Sequence of chain 57.F:
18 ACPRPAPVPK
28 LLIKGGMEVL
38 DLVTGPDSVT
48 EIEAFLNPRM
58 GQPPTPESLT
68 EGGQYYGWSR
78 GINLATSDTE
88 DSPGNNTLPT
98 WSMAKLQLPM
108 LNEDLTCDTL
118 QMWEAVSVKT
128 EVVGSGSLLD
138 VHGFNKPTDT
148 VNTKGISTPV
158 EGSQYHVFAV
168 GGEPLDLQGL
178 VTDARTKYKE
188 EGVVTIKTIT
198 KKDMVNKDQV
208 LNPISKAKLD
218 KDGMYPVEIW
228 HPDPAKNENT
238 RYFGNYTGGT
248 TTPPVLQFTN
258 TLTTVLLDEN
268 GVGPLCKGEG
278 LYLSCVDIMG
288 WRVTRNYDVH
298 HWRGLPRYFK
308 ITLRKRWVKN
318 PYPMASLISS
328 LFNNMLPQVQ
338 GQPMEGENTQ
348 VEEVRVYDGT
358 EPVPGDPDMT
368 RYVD

Sequence of chain 58.F:
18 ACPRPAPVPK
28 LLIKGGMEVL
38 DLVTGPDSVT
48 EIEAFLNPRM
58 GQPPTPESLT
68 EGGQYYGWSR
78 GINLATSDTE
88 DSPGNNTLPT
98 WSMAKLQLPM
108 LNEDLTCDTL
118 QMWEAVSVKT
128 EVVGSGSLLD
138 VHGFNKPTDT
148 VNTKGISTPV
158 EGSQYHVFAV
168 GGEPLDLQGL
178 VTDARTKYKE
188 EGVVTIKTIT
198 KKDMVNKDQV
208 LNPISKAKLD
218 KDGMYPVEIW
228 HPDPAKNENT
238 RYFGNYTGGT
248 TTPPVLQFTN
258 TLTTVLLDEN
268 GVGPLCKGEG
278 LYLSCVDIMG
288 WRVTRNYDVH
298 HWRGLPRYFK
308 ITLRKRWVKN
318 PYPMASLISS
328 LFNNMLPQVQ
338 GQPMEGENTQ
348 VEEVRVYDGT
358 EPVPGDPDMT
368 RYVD

Binding-site contacts:
Ligand atom O1A contacts residue TYR72 of chain 58.F at 3.2 Å.
Ligand atom O1B contacts residue ARG77 of chain 58.F at 2.9 Å (salt-bridge).
Ligand atom O8 contacts residue ARG77 of chain 58.F at 3.9 Å.
Ligand atom O8 contacts residue TYR72 of chain 58.F at 4.2 Å.
Ligand atom C4 contacts residue GLY78 of chain 58.F at 3.4 Å.
Ligand atom C4 contacts residue TYR72 of chain 58.F at 3.5 Å (hydrophobic).
Ligand atom O10 contacts residue THR291 of chain 58.F at 3.7 Å.
Ligand atom N5 contacts residue TYR72 of chain 58.F at 3.1 Å (h-bond).
Ligand atom O6 contacts residue ASN93 of chain 58.F at 2.9 Å (h-bond).
Ligand atom C5 contacts residue ASN93 of chain 58.F at 4.2 Å.
Ligand atom C3 contacts residue HIS298 of chain 58.F at 4.1 Å.
Ligand atom C5 contacts residue TYR72 of chain 58.F at 3.6 Å (hydrophobic).
Ligand atom C4 contacts residue VAL296 of chain 58.F at 4.3 Å (hydrophobic).
Ligand atom C3 contacts residue GLY78 of chain 58.F at 4.0 Å.
Ligand atom C11 contacts residue ASP85 of chain 57.F at 3.7 Å.
Ligand atom C6 contacts residue ASN93 of chain 58.F at 3.1 Å.
Ligand atom C7 contacts residue TYR72 of chain 58.F at 4.2 Å (hydrophobic).
Ligand atom C1 contacts residue ARG77 of chain 58.F at 3.5 Å.
Ligand atom O4 contacts residue ASN80 of chain 58.F at 4.2 Å.
Ligand atom O1B contacts residue TYR72 of chain 58.F at 4.1 Å.
Ligand atom O1A contacts residue GLY78 of chain 58.F at 3.7 Å.
Ligand atom C10 contacts residue TYR72 of chain 58.F at 4.1 Å (hydrophobic).
Ligand atom O4 contacts residue GLY78 of chain 58.F at 3.1 Å.
Ligand atom O3 contacts residue GLY78 of chain 58.F at 3.7 Å.
Ligand atom C6 contacts residue THR94 of chain 58.F at 4.2 Å.
Ligand atom O4 contacts residue VAL296 of chain 58.F at 3.8 Å.
Ligand atom O10 contacts residue ASN293 of chain 58.F at 3.5 Å (h-bond).
Ligand atom C1 contacts residue TYR72 of chain 58.F at 3.8 Å (hydrophobic).
Ligand atom O4 contacts residue THR291 of chain 58.F at 3.3 Å.
Ligand atom O1A contacts residue ARG77 of chain 58.F at 3.0 Å (salt-bridge).
Ligand atom O4 contacts residue ILE79 of chain 58.F at 3.5 Å (h-bond).
Ligand atom O3 contacts residue ASN80 of chain 58.F at 4.0 Å.
Ligand atom C3 contacts residue VAL296 of chain 58.F at 3.5 Å (hydrophobic).
Ligand atom C3 contacts residue ARG77 of chain 58.F at 3.9 Å.
Ligand atom C2 contacts residue GLY78 of chain 58.F at 4.2 Å.
Ligand atom C6 contacts residue TYR72 of chain 58.F at 3.6 Å (hydrophobic).
Ligand atom C3 contacts residue GLY78 of chain 58.F at 4.2 Å.
Ligand atom O4 contacts residue HIS298 of chain 58.F at 3.1 Å (h-bond).
Ligand atom C4 contacts residue HIS298 of chain 58.F at 4.1 Å.
Ligand atom O4 contacts residue TYR72 of chain 58.F at 4.3 Å.

The small molecule below binds the protein below.
Small molecule (SMILES): CC(=O)N[C@H]1[C@H]([C@H](O)[C@H](O)CO)O[C@@](O[C@H]2[C@@H](O)[C@@H](CO)O[C@@H](O[C@H]3[C@H](O)[C@@H](O)[C@H](O)O[C@@H]3CO)[C@@H]2O)(C(=O)O)C[C@@H]1O